Sequence of chain 1.D:
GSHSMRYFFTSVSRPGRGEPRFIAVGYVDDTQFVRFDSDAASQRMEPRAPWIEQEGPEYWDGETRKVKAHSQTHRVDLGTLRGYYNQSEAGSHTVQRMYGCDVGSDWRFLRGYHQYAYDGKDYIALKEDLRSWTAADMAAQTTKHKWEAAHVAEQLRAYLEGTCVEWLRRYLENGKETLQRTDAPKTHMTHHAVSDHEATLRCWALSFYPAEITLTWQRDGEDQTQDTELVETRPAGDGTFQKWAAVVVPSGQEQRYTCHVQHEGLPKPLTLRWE

Binding-site contacts:
Ligand atom O contacts residue THR80 of chain 1.D at 3.3 Å.
Ligand atom O contacts residue TYR159 of chain 1.D at 2.5 Å (h-bond).
Ligand atom N contacts residue TYR7 of chain 1.D at 3.6 Å.
Ligand atom CB contacts residue TYR99 of chain 1.D at 3.2 Å (hydrophobic).
Ligand atom OE2 contacts residue ARG65 of chain 1.D at 2.7 Å (salt-bridge).
Ligand atom NE2 contacts residue GLN155 of chain 1.D at 3.4 Å (h-bond).
Ligand atom C contacts residue THR143 of chain 1.D at 3.5 Å.
Ligand atom CE contacts residue TRP167 of chain 1.D at 3.5 Å (hydrophobic).
Ligand atom OE2 contacts residue LYS66 of chain 1.D at 3.4 Å.
Ligand atom CG contacts residue GLU63 of chain 1.D at 3.4 Å.
Ligand atom C contacts residue TYR7 of chain 1.D at 3.3 Å (hydrophobic).
Ligand atom N contacts residue TYR171 of chain 1.D at 2.8 Å (h-bond).
Ligand atom CA contacts residue GLU63 of chain 1.D at 3.3 Å.
Ligand atom CB contacts residue TYR99 of chain 1.D at 3.6 Å (hydrophobic).
Ligand atom O contacts residue HIS70 of chain 1.D at 3.2 Å.
Ligand atom CG1 contacts residue TYR7 of chain 1.D at 3.5 Å (hydrophobic).
Ligand atom ND1 contacts residue VAL152 of chain 1.D at 3.4 Å.
Ligand atom O contacts residue TYR7 of chain 1.D at 3.5 Å.
Ligand atom CA contacts residue TYR171 of chain 1.D at 3.5 Å (hydrophobic).
Ligand atom O contacts residue LYS66 of chain 1.D at 3.5 Å.
Ligand atom CA contacts residue TYR99 of chain 1.D at 3.4 Å (hydrophobic).
Ligand atom N contacts residue TYR7 of chain 1.D at 2.9 Å (h-bond).
Ligand atom CA contacts residue TYR7 of chain 1.D at 3.3 Å (hydrophobic).
Ligand atom C contacts residue GLU63 of chain 1.D at 3.6 Å.
Ligand atom OXT contacts residue THR143 of chain 1.D at 2.6 Å (h-bond).
Ligand atom N contacts residue TYR99 of chain 1.D at 2.8 Å (h-bond).
Ligand atom CD2 contacts residue TRP147 of chain 1.D at 3.6 Å (hydrophobic).
Ligand atom N contacts residue MET5 of chain 1.D at 3.5 Å.
Ligand atom CG2 contacts residue LYS66 of chain 1.D at 3.3 Å.
Ligand atom OXT contacts residue TYR84 of chain 1.D at 3.2 Å (h-bond).
Ligand atom OE1 contacts residue ARG65 of chain 1.D at 3.5 Å (salt-bridge).
Ligand atom C contacts residue TYR99 of chain 1.D at 3.6 Å (hydrophobic).
Ligand atom O contacts residue THR73 of chain 1.D at 3.3 Å.
Ligand atom N contacts residue GLU63 of chain 1.D at 2.9 Å (salt-bridge).
Ligand atom N contacts residue ASP77 of chain 1.D at 2.9 Å (salt-bridge).
Ligand atom CE1 contacts residue GLN155 of chain 1.D at 3.2 Å.
Ligand atom CD1 contacts residue LEU81 of chain 1.D at 3.5 Å (hydrophobic).
Ligand atom O contacts residue LYS66 of chain 1.D at 2.9 Å (salt-bridge).
Ligand atom O contacts residue TRP147 of chain 1.D at 2.8 Å (h-bond).
Ligand atom CG contacts residue TYR171 of chain 1.D at 3.5 Å (hydrophobic).

A protein and the small-molecule ligand that binds it are described below.
Small molecule (SMILES): CC(C)C[C@H](NC(=O)[C@H](Cc1ccccc1)NC(=O)[C@H](Cc1cnc[nH]1)NC(=O)[C@@H](NC(=O)[C@H](CC(C)C)NC(=O)[C@H](CCC(=O)O)NC(=O)[C@H](C)NC(=O)[C@@H](NC(=O)[C@@H](N)CCCCN)C(C)C)C(C)C)C(=O)O